This small molecule binds to this protein.
Small molecule (SMILES): CC(=O)N[C@H]1[C@H](O[C@H]2[C@H](O)[C@@H](NC(C)=O)CO[C@@H]2CO[C@@H]2O[C@@H](C)[C@@H](O)[C@@H](O)[C@@H]2O)O[C@H](CO)[C@@H](O[C@@H]2O[C@H](CO)[C@@H](O)[C@H](O[C@H]3O[C@H](CO)[C@@H](O)[C@H](O)[C@@H]3O)[C@@H]2O)[C@@H]1O

Sequence of chain 1.A:
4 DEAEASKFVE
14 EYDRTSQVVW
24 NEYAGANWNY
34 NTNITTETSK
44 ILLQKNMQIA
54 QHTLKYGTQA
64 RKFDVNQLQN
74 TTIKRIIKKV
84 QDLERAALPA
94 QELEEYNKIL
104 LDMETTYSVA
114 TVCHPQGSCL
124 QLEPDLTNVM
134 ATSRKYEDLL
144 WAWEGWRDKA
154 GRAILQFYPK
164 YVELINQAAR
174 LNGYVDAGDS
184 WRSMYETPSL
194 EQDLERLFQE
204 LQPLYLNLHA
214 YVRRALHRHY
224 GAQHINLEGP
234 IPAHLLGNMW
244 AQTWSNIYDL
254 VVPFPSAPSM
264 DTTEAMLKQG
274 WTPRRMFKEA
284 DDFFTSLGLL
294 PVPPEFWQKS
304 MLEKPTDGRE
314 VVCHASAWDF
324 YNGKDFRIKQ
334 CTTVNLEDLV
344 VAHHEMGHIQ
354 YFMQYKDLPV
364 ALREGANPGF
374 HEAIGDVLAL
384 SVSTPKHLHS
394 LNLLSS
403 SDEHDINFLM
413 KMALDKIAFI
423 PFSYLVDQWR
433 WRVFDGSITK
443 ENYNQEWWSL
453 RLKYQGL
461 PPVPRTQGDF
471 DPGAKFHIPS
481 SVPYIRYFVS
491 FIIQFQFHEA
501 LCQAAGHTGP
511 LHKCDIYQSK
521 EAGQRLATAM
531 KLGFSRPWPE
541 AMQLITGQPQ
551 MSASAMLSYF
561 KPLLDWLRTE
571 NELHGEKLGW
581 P

Binding-site contacts:
Ligand atom C8 contacts residue ASN73 of chain 1.A at 4.5 Å.
Ligand atom O7 contacts residue ASN73 of chain 1.A at 3.6 Å.
Ligand atom C4 contacts residue ASN73 of chain 1.A at 4.3 Å.
Ligand atom C5 contacts residue ASN73 of chain 1.A at 3.7 Å.
Ligand atom C6 contacts residue SER9 of chain 1.A at 3.4 Å.
Ligand atom C4 contacts residue SER9 of chain 1.A at 3.6 Å.
Ligand atom C2 contacts residue ASN73 of chain 1.A at 2.5 Å.
Ligand atom C8 contacts residue PRO362 of chain 1.A at 3.8 Å (hydrophobic).
Ligand atom C1 contacts residue THR75 of chain 1.A at 4.3 Å.
Ligand atom C6 contacts residue GLU13 of chain 1.A at 3.9 Å.
Ligand atom C4 contacts residue GLU13 of chain 1.A at 3.4 Å.
Ligand atom C6 contacts residue ILE76 of chain 1.A at 4.3 Å (hydrophobic).
Ligand atom C6 contacts residue VAL12 of chain 1.A at 3.2 Å (hydrophobic).
Ligand atom C7 contacts residue ASN73 of chain 1.A at 3.4 Å.
Ligand atom C5 contacts residue THR75 of chain 1.A at 4.0 Å.
Ligand atom O5 contacts residue THR75 of chain 1.A at 4.2 Å.
Ligand atom O4 contacts residue SER9 of chain 1.A at 4.3 Å.
Ligand atom C3 contacts residue ASN73 of chain 1.A at 3.8 Å.
Ligand atom C5 contacts residue GLU13 of chain 1.A at 4.4 Å.
Ligand atom O7 contacts residue THR75 of chain 1.A at 4.5 Å.
Ligand atom O3 contacts residue GLU13 of chain 1.A at 4.3 Å.
Ligand atom C1 contacts residue ASN73 of chain 1.A at 1.4 Å.
Ligand atom O5 contacts residue ASN73 of chain 1.A at 2.4 Å (h-bond).
Ligand atom C8 contacts residue LEU361 of chain 1.A at 4.5 Å (hydrophobic).
Ligand atom C5 contacts residue SER9 of chain 1.A at 3.7 Å.
Ligand atom O4 contacts residue GLU13 of chain 1.A at 2.6 Å (salt-bridge).
Ligand atom C8 contacts residue THR75 of chain 1.A at 4.3 Å.
Ligand atom N2 contacts residue ASN73 of chain 1.A at 2.9 Å (h-bond).
Ligand atom C6 contacts residue THR75 of chain 1.A at 4.2 Å.